Sequence of chain 2.B:
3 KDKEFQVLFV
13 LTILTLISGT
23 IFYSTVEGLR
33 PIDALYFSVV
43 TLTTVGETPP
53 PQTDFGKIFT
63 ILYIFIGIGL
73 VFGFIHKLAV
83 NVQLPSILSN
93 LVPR

This small molecule binds to this protein.
Small molecule (SMILES): NCC(=O)O

Binding-site contacts:
Ligand atom N contacts residue SER20 of chain 2.B at 3.8 Å.
Ligand atom O contacts residue LEU16 of chain 2.B at 3.9 Å.
Ligand atom N contacts residue ILE19 of chain 2.B at 4.4 Å.
Ligand atom N contacts residue LEU16 of chain 2.B at 3.8 Å.
Ligand atom O contacts residue ILE19 of chain 2.B at 4.0 Å.